A small-molecule ligand and the protein it binds are described below.
Small molecule (SMILES): CC(=O)N[C@@H]1[C@@H](O)[C@H](O)[C@@H](CO)O[C@H]1O

Sequence of chain 1.C:
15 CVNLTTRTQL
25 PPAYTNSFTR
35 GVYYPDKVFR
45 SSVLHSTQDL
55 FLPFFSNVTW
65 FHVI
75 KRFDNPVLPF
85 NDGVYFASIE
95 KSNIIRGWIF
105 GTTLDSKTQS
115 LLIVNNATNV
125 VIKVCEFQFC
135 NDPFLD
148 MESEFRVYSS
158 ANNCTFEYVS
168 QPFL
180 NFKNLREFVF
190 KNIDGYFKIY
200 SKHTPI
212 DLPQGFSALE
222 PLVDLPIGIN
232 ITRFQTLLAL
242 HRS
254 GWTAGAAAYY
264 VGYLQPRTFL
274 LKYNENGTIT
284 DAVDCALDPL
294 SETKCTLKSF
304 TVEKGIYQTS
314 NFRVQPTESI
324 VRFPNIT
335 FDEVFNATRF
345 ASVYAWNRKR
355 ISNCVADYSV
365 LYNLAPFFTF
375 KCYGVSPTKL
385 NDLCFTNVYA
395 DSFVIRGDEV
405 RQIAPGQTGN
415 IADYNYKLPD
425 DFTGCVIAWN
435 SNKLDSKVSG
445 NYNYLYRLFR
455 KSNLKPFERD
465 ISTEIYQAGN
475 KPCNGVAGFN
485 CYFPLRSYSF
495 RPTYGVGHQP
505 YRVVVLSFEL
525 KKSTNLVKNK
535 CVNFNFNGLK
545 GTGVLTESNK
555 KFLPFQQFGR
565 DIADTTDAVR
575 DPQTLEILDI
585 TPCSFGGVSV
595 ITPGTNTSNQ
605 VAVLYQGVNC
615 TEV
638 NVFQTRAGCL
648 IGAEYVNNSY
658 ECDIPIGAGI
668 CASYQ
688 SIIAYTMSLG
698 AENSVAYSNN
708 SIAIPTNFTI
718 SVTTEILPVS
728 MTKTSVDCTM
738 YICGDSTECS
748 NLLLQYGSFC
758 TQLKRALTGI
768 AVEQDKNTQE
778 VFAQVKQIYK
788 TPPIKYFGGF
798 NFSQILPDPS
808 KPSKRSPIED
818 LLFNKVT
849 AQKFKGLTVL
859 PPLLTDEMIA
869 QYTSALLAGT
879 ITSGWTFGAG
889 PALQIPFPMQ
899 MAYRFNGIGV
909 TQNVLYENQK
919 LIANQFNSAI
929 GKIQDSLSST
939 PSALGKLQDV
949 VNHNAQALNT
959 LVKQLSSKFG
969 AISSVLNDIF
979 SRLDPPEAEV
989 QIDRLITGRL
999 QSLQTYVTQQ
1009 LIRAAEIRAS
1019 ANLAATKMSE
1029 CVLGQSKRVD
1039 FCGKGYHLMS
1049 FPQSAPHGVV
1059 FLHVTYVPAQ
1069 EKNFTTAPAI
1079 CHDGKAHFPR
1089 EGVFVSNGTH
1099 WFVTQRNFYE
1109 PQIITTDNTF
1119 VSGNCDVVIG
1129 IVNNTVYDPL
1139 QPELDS

Binding-site contacts:
Ligand atom C4 contacts residue ASN706 of chain 1.C at 3.7 Å.
Ligand atom C6 contacts residue ASN706 of chain 1.C at 4.2 Å.
Ligand atom O6 contacts residue ASN706 of chain 1.C at 3.4 Å (h-bond).
Ligand atom N2 contacts residue ASN706 of chain 1.C at 4.3 Å.
Ligand atom C8 contacts residue GLY1128 of chain 1.C at 4.0 Å.
Ligand atom C3 contacts residue ASN706 of chain 1.C at 4.0 Å.
Ligand atom O3 contacts residue ASN706 of chain 1.C at 4.4 Å.
Ligand atom C5 contacts residue ASN706 of chain 1.C at 3.8 Å.
Ligand atom O7 contacts residue ASN706 of chain 1.C at 4.0 Å.
Ligand atom C8 contacts residue ILE1127 of chain 1.C at 4.3 Å (hydrophobic).
Ligand atom O5 contacts residue ASN706 of chain 1.C at 3.0 Å (h-bond).
Ligand atom C1 contacts residue ASN706 of chain 1.C at 3.4 Å.
Ligand atom C2 contacts residue ASN706 of chain 1.C at 3.2 Å.